Sequence of chain 1.B:
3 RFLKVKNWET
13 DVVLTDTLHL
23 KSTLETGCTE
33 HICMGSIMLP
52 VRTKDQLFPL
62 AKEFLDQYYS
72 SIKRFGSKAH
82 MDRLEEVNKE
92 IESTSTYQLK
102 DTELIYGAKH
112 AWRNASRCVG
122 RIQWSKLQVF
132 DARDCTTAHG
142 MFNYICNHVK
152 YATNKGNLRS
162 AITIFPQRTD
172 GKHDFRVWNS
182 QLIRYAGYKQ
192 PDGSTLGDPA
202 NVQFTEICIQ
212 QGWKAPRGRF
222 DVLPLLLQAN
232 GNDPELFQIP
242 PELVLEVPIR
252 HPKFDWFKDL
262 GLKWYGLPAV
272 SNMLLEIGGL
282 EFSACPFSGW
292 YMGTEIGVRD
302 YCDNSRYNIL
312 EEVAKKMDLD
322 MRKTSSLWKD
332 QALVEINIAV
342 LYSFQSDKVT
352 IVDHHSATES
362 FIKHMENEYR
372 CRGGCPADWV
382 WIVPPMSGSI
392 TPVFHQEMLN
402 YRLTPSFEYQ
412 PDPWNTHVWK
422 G

Binding-site contacts:
Ligand atom CA contacts residue GLU296 of chain 1.B at 3.5 Å.
Ligand atom C2 contacts residue GLY290 of chain 1.B at 3.2 Å.
Ligand atom CZ contacts residue GLU296 of chain 1.B at 3.7 Å.
Ligand atom C2 contacts residue TRP291 of chain 1.B at 3.5 Å (hydrophobic).
Ligand atom NE contacts residue GLU296 of chain 1.B at 2.8 Å (salt-bridge).
Ligand atom OH contacts residue HEM1 of chain 1.H at 3.5 Å (h-bond).
Ligand atom OD1 contacts residue TYR292 of chain 1.B at 3.4 Å.
Ligand atom CA contacts residue GLN182 of chain 1.B at 3.3 Å.
Ligand atom OD2 contacts residue TYR266 of chain 1.B at 3.2 Å (h-bond).
Ligand atom CG contacts residue GLU296 of chain 1.B at 3.3 Å.
Ligand atom CZ contacts residue PRO269 of chain 1.B at 4.0 Å (hydrophobic).
Ligand atom NH1 contacts residue TRP291 of chain 1.B at 2.9 Å (h-bond).
Ligand atom OD2 contacts residue TYR292 of chain 1.B at 2.6 Å (h-bond).
Ligand atom CB contacts residue GLN182 of chain 1.B at 3.6 Å.
Ligand atom C contacts residue GLN182 of chain 1.B at 3.4 Å.
Ligand atom C2 contacts residue HEM1 of chain 1.H at 3.5 Å.
Ligand atom NH1 contacts residue GLU296 of chain 1.B at 2.9 Å (salt-bridge).
Ligand atom C2 contacts residue PRO269 of chain 1.B at 3.6 Å (hydrophobic).
Ligand atom NH2 contacts residue HEM1 of chain 1.H at 3.7 Å.
Ligand atom N contacts residue HEM1 of chain 1.H at 3.2 Å (h-bond).
Ligand atom OD1 contacts residue GLU296 of chain 1.B at 3.6 Å.
Ligand atom CD contacts residue GLU296 of chain 1.B at 3.5 Å.
Ligand atom NH1 contacts residue HEM1 of chain 1.H at 3.6 Å.
Ligand atom CG contacts residue VAL271 of chain 1.B at 3.9 Å (hydrophobic).
Ligand atom NH1 contacts residue PRO269 of chain 1.B at 3.9 Å.
Ligand atom OD2 contacts residue GLN182 of chain 1.B at 2.8 Å (h-bond).
Ligand atom C1 contacts residue VAL271 of chain 1.B at 3.6 Å (hydrophobic).
Ligand atom OD2 contacts residue ASP301 of chain 1.B at 3.5 Å (salt-bridge).
Ligand atom NH1 contacts residue TYR292 of chain 1.B at 4.0 Å.
Ligand atom C contacts residue ASP301 of chain 1.B at 3.3 Å.
Ligand atom CZ contacts residue TRP291 of chain 1.B at 4.0 Å (hydrophobic).
Ligand atom CB contacts residue GLU296 of chain 1.B at 3.0 Å.
Ligand atom CZ contacts residue HEM1 of chain 1.H at 4.0 Å.
Ligand atom OD1 contacts residue ASP301 of chain 1.B at 2.4 Å (salt-bridge).
Ligand atom CB contacts residue TYR292 of chain 1.B at 3.8 Å (hydrophobic).
Ligand atom N contacts residue GLU296 of chain 1.B at 2.9 Å (salt-bridge).
Ligand atom C contacts residue TYR292 of chain 1.B at 3.3 Å (hydrophobic).
Ligand atom C1 contacts residue PHE288 of chain 1.B at 3.7 Å (hydrophobic).
Ligand atom CD contacts residue VAL271 of chain 1.B at 3.8 Å (hydrophobic).
Ligand atom C1 contacts residue PRO269 of chain 1.B at 4.0 Å (hydrophobic).

The protein below binds the small molecule below.
Small molecule (SMILES): [H]/N=C(/N=C/CC[C@H](N)C(=O)O)N(C)OC